Binding-site contacts:
Ligand atom N06 contacts residue HIS141 of chain 1.C at 3.9 Å.
Ligand atom N10 contacts residue GLU89 of chain 1.C at 2.7 Å (salt-bridge).
Ligand atom C08 contacts residue ILE90 of chain 1.C at 3.6 Å (hydrophobic).
Ligand atom C02 contacts residue SER118 of chain 1.C at 3.8 Å.
Ligand atom C02 contacts residue ILE90 of chain 1.C at 3.8 Å (hydrophobic).
Ligand atom N09 contacts residue GLY65 of chain 1.C at 3.8 Å.
Ligand atom N10 contacts residue GLY65 of chain 1.C at 3.6 Å.
Ligand atom C05 contacts residue SER118 of chain 1.C at 4.0 Å.
Ligand atom S03 contacts residue ILE90 of chain 1.C at 3.9 Å.
Ligand atom C07 contacts residue GLY116 of chain 1.C at 3.7 Å.
Ligand atom C12 contacts residue TRP142 of chain 1.C at 3.7 Å (hydrophobic).
Ligand atom C05 contacts residue HIS141 of chain 1.C at 4.0 Å.
Ligand atom C20 contacts residue TRP142 of chain 1.C at 3.9 Å (hydrophobic).
Ligand atom N06 contacts residue SER118 of chain 1.C at 3.0 Å (h-bond).
Ligand atom N09 contacts residue GLU89 of chain 1.C at 3.4 Å (salt-bridge).
Ligand atom S03 contacts residue HIS141 of chain 1.C at 4.0 Å.
Ligand atom C12 contacts residue HIS141 of chain 1.C at 3.5 Å.
Ligand atom C08 contacts residue HIS141 of chain 1.C at 3.5 Å.
Ligand atom C04 contacts residue ILE90 of chain 1.C at 3.7 Å (hydrophobic).
Ligand atom C18 contacts residue TRP142 of chain 1.C at 3.7 Å (hydrophobic).
Ligand atom C07 contacts residue MET88 of chain 1.C at 3.5 Å (hydrophobic).
Ligand atom C04 contacts residue HIS141 of chain 1.C at 3.5 Å.
Ligand atom C02 contacts residue HIS141 of chain 1.C at 3.9 Å.
Ligand atom C07 contacts residue ILE90 of chain 1.C at 3.8 Å (hydrophobic).
Ligand atom C16 contacts residue HIS141 of chain 1.C at 3.8 Å.
Ligand atom N10 contacts residue ILE90 of chain 1.C at 3.9 Å.
Ligand atom C01 contacts residue SER118 of chain 1.C at 3.6 Å.
Ligand atom C05 contacts residue ILE90 of chain 1.C at 3.8 Å (hydrophobic).
Ligand atom C11 contacts residue GLU89 of chain 1.C at 3.8 Å.
Ligand atom C07 contacts residue GLU89 of chain 1.C at 4.0 Å.
Ligand atom C17 contacts residue HIS141 of chain 1.C at 3.6 Å.
Ligand atom C14 contacts residue ASP140 of chain 1.C at 3.8 Å.
Ligand atom N06 contacts residue ALA117 of chain 1.C at 3.8 Å.
Ligand atom N09 contacts residue ILE90 of chain 1.C at 3.2 Å (h-bond).
Ligand atom C01 contacts residue TRP142 of chain 1.C at 3.8 Å (hydrophobic).
Ligand atom C16 contacts residue ASP140 of chain 1.C at 3.9 Å.
Ligand atom C14 contacts residue TYR67 of chain 1.C at 3.7 Å (hydrophobic).
Ligand atom S03 contacts residue TRP142 of chain 1.C at 3.3 Å.
Ligand atom C19 contacts residue TRP142 of chain 1.C at 3.6 Å (hydrophobic).
Ligand atom C01 contacts residue GLN119 of chain 1.C at 3.5 Å.

A protein and the small-molecule ligand that binds it are described below.
Small molecule (SMILES): Cc1nc(C)c(-c2cc([C@H](C)c3ccccc3)n[nH]2)s1

Sequence of chain 1.C:
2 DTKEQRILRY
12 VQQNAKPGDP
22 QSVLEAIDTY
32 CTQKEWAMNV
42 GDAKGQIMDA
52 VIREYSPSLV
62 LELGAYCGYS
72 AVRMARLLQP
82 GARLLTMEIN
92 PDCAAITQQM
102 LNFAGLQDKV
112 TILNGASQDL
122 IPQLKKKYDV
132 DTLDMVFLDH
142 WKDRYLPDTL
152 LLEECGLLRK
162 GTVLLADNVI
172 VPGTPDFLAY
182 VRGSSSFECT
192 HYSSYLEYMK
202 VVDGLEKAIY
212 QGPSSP